Sequence of chain 1.B:
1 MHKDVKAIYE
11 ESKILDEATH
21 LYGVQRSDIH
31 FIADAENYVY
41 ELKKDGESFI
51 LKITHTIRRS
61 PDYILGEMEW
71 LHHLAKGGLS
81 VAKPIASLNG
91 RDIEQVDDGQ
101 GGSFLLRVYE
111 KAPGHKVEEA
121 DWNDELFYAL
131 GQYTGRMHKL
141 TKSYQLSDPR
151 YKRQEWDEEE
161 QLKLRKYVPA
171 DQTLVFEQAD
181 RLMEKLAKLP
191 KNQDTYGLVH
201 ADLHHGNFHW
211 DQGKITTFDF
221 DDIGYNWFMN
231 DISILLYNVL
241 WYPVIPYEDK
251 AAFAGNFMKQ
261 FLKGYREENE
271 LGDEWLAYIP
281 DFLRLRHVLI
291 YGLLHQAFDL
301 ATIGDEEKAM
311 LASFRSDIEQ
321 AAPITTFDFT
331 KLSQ

Binding-site contacts:
Ligand atom O1B contacts residue ASN37 of chain 1.B at 2.8 Å (h-bond).
Ligand atom O3G contacts residue ASP219 of chain 1.B at 3.0 Å (salt-bridge).
Ligand atom N1 contacts residue ALA112 of chain 1.B at 2.8 Å (h-bond).
Ligand atom O2B contacts residue MG1 of chain 1.L at 2.0 Å.
Ligand atom C5 contacts residue PHE218 of chain 1.B at 3.5 Å (hydrophobic).
Ligand atom O2G contacts residue ASP219 of chain 1.B at 3.0 Å (salt-bridge).
Ligand atom O1G contacts residue UAM1 of chain 1.P at 3.2 Å (h-bond).
Ligand atom O3G contacts residue MG1 of chain 1.M at 3.5 Å.
Ligand atom C2 contacts residue ALA112 of chain 1.B at 3.5 Å (hydrophobic).
Ligand atom N6 contacts residue ALA82 of chain 1.B at 3.3 Å.
Ligand atom O4' contacts residue ILE32 of chain 1.B at 3.5 Å.
Ligand atom O3' contacts residue LYS116 of chain 1.B at 2.9 Å (salt-bridge).
Ligand atom O1B contacts residue GLU36 of chain 1.B at 3.0 Å (salt-bridge).
Ligand atom O2B contacts residue ASP219 of chain 1.B at 3.0 Å (salt-bridge).
Ligand atom N6 contacts residue GLU110 of chain 1.B at 3.0 Å (salt-bridge).
Ligand atom O3G contacts residue UAM1 of chain 1.P at 3.0 Å (h-bond).
Ligand atom O2G contacts residue ASN207 of chain 1.B at 3.3 Å (h-bond).
Ligand atom N6 contacts residue PHE218 of chain 1.B at 3.5 Å.
Ligand atom O2G contacts residue MG1 of chain 1.M at 1.9 Å.
Ligand atom O2B contacts residue LYS52 of chain 1.B at 3.3 Å (salt-bridge).
Ligand atom O1A contacts residue MG1 of chain 1.M at 1.9 Å.
Ligand atom O1A contacts residue ASP219 of chain 1.B at 3.1 Å (salt-bridge).
Ligand atom O1A contacts residue ASN207 of chain 1.B at 3.1 Å (h-bond).
Ligand atom O2B contacts residue ASN37 of chain 1.B at 3.2 Å (h-bond).
Ligand atom N3B contacts residue MG1 of chain 1.L at 3.5 Å.
Ligand atom PG contacts residue MG1 of chain 1.M at 2.9 Å.
Ligand atom PG contacts residue MG1 of chain 1.L at 3.1 Å.
Ligand atom O2A contacts residue LYS52 of chain 1.B at 2.8 Å (salt-bridge).
Ligand atom O2A contacts residue ASP219 of chain 1.B at 3.2 Å.
Ligand atom O3G contacts residue MG1 of chain 1.L at 2.0 Å.
Ligand atom C3' contacts residue GLY206 of chain 1.B at 3.4 Å.
Ligand atom O3' contacts residue GLY206 of chain 1.B at 2.8 Å (h-bond).
Ligand atom O2' contacts residue LYS116 of chain 1.B at 2.8 Å (salt-bridge).
Ligand atom PB contacts residue MG1 of chain 1.L at 3.2 Å.
Ligand atom N3B contacts residue MG1 of chain 1.M at 3.1 Å.
Ligand atom PG contacts residue ASP219 of chain 1.B at 3.2 Å.
Ligand atom PA contacts residue MG1 of chain 1.M at 3.1 Å.
Ligand atom PG contacts residue UAM1 of chain 1.P at 3.3 Å.
Ligand atom N7 contacts residue PHE218 of chain 1.B at 3.4 Å.
Ligand atom O2G contacts residue HIS204 of chain 1.B at 3.0 Å (h-bond).

A protein and the small-molecule ligand that binds it are described below.
Small molecule (SMILES): Nc1ncnc2c1ncn2[C@@H]1O[C@H](CO[P](=O)(O)O[P](=O)(O)NP(=O)(O)O)[C@@H](O)[C@H]1O